A small-molecule ligand and the protein it binds are described below.
Small molecule (SMILES): Nc1nc2c(ncn2[C@@H]2O[C@H](CO[P](=O)(O)C[P](=O)(O)OP(=O)(O)O)[C@@H](O)[C@H]2O)c(=O)[nH]1

Sequence of chain 1.G:
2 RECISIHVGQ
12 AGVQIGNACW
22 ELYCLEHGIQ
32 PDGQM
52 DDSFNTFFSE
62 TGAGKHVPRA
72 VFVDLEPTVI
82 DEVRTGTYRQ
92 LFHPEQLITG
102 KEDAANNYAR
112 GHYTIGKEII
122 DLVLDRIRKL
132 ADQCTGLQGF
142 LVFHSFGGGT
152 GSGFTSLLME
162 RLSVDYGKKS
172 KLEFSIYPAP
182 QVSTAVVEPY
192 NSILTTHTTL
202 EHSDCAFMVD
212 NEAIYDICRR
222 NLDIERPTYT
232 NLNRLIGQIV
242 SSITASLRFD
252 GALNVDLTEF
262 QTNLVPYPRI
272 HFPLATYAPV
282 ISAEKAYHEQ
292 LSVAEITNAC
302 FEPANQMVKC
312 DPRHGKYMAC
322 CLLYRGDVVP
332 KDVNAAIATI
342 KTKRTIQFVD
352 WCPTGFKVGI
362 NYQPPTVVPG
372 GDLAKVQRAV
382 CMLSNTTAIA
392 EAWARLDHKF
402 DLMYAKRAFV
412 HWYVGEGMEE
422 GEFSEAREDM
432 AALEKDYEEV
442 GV

Binding-site contacts:
Ligand atom O1A contacts residue GLN11 of chain 1.K at 2.5 Å.
Ligand atom C6 contacts residue ASN226 of chain 1.K at 3.5 Å.
Ligand atom C3A contacts residue GLN11 of chain 1.K at 3.8 Å.
Ligand atom O1B contacts residue GLY10 of chain 1.K at 3.9 Å.
Ligand atom O6 contacts residue GLN15 of chain 1.K at 3.5 Å.
Ligand atom C2 contacts residue CYS12 of chain 1.K at 3.7 Å (hydrophobic).
Ligand atom N7 contacts residue GLN11 of chain 1.K at 3.6 Å.
Ligand atom O3G contacts residue GLU260 of chain 1.G at 3.2 Å (salt-bridge).
Ligand atom N3 contacts residue ASN204 of chain 1.K at 3.7 Å.
Ligand atom O1A contacts residue CYS12 of chain 1.K at 2.4 Å (h-bond).
Ligand atom O2A contacts residue GLN11 of chain 1.K at 2.2 Å (h-bond).
Ligand atom O6 contacts residue ASN226 of chain 1.K at 3.1 Å (h-bond).
Ligand atom N1 contacts residue ASN226 of chain 1.K at 2.9 Å (h-bond).
Ligand atom O4' contacts residue CYS12 of chain 1.K at 3.8 Å.
Ligand atom O1B contacts residue THR143 of chain 1.K at 3.6 Å.
Ligand atom O1A contacts residue GLY10 of chain 1.K at 3.9 Å.
Ligand atom O3' contacts residue ASP177 of chain 1.K at 3.6 Å.
Ligand atom O2' contacts residue ASN204 of chain 1.K at 3.8 Å.
Ligand atom O5' contacts residue SER138 of chain 1.K at 3.2 Å (h-bond).
Ligand atom C5 contacts residue CYS12 of chain 1.K at 3.7 Å (hydrophobic).
Ligand atom O1B contacts residue GLY144 of chain 1.K at 3.8 Å.
Ligand atom O2B contacts residue GLN11 of chain 1.K at 1.9 Å.
Ligand atom PB contacts residue GLN11 of chain 1.K at 3.2 Å.
Ligand atom O1B contacts residue GLN11 of chain 1.K at 3.3 Å (h-bond).
Ligand atom C6 contacts residue TYR222 of chain 1.K at 3.8 Å (hydrophobic).
Ligand atom C5' contacts residue GLY140 of chain 1.K at 3.7 Å.
Ligand atom O2' contacts residue ASP177 of chain 1.K at 3.9 Å.
Ligand atom N9 contacts residue CYS12 of chain 1.K at 3.9 Å.
Ligand atom O3B contacts residue THR143 of chain 1.K at 3.9 Å.
Ligand atom PA contacts residue GLN11 of chain 1.K at 3.3 Å.
Ligand atom C5 contacts residue TYR222 of chain 1.K at 3.9 Å (hydrophobic).
Ligand atom O5' contacts residue CYS12 of chain 1.K at 3.8 Å.
Ligand atom C4 contacts residue CYS12 of chain 1.K at 3.4 Å (hydrophobic).
Ligand atom O1G contacts residue THR143 of chain 1.K at 3.9 Å.
Ligand atom O2A contacts residue CYS12 of chain 1.K at 3.9 Å.
Ligand atom PA contacts residue CYS12 of chain 1.K at 3.5 Å.
Ligand atom N3 contacts residue CYS12 of chain 1.K at 3.4 Å (h-bond).
Ligand atom C8 contacts residue GLN11 of chain 1.K at 3.6 Å.
Ligand atom O5' contacts residue GLY140 of chain 1.K at 3.9 Å.
Ligand atom N2 contacts residue LEU207 of chain 1.K at 3.7 Å.

Sequence of chain 1.K:
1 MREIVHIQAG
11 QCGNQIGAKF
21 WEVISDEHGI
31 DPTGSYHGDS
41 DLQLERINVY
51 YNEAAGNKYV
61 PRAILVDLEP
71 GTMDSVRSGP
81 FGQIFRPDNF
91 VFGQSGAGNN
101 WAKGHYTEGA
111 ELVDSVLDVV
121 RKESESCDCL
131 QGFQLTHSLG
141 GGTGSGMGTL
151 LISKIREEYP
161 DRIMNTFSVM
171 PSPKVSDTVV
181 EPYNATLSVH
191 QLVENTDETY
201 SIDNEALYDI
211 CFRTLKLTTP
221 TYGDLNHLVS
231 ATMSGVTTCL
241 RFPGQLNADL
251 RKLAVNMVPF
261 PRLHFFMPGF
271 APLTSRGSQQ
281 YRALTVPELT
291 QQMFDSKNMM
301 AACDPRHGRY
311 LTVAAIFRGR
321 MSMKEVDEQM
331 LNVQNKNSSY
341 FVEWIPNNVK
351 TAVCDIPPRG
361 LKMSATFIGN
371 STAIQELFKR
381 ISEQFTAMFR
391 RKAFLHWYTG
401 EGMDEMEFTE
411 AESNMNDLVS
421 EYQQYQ